This small molecule binds to this protein.
Small molecule (SMILES): Nc1ncnc2c1ncn2[C@@H]1O[C@H](CO[P](=O)(O)OS(=O)(=O)O)[C@@H](O)[C@H]1O

Binding-site contacts:
Ligand atom O2B contacts residue ARG80 of chain 1.D at 3.5 Å.
Ligand atom C4 contacts residue PHE165 of chain 1.D at 3.6 Å (hydrophobic).
Ligand atom N3 contacts residue PHE165 of chain 1.D at 3.6 Å.
Ligand atom C6 contacts residue ARG80 of chain 1.D at 3.5 Å.
Ligand atom C3' contacts residue SER34 of chain 1.D at 3.3 Å.
Ligand atom O2A contacts residue ASN83 of chain 1.D at 3.0 Å (h-bond).
Ligand atom O2B contacts residue ASN83 of chain 1.D at 2.9 Å (h-bond).
Ligand atom N6 contacts residue GLU164 of chain 1.D at 2.9 Å (salt-bridge).
Ligand atom C2 contacts residue THR166 of chain 1.D at 3.5 Å.
Ligand atom C8 contacts residue PHE75 of chain 1.D at 3.5 Å (hydrophobic).
Ligand atom N1 contacts residue PHE165 of chain 1.D at 3.5 Å.
Ligand atom O2A contacts residue PHE105 of chain 1.D at 3.4 Å.
Ligand atom O1A contacts residue PHE105 of chain 1.D at 3.1 Å.
Ligand atom O3B contacts residue ARG80 of chain 1.D at 2.8 Å (salt-bridge).
Ligand atom O2' contacts residue LEU153 of chain 1.D at 3.4 Å.
Ligand atom O1A contacts residue ILE106 of chain 1.D at 2.7 Å (h-bond).
Ligand atom N7 contacts residue PHE75 of chain 1.D at 3.6 Å.
Ligand atom O2B contacts residue ARG66 of chain 1.D at 2.9 Å (salt-bridge).
Ligand atom C4 contacts residue PHE75 of chain 1.D at 3.7 Å (hydrophobic).
Ligand atom O2A contacts residue ARG66 of chain 1.D at 2.8 Å (salt-bridge).
Ligand atom C2 contacts residue ILE106 of chain 1.D at 3.7 Å (hydrophobic).
Ligand atom N9 contacts residue PHE75 of chain 1.D at 3.6 Å.
Ligand atom N1 contacts residue THR166 of chain 1.D at 3.5 Å (h-bond).
Ligand atom O5' contacts residue PHE75 of chain 1.D at 3.5 Å.
Ligand atom O1B contacts residue ILE106 of chain 1.D at 3.4 Å (h-bond).
Ligand atom C6 contacts residue PHE165 of chain 1.D at 3.4 Å (hydrophobic).
Ligand atom N6 contacts residue ARG80 of chain 1.D at 3.5 Å (salt-bridge).
Ligand atom O1B contacts residue ILE84 of chain 1.D at 3.6 Å.
Ligand atom C5' contacts residue ILE106 of chain 1.D at 3.5 Å (hydrophobic).
Ligand atom C2' contacts residue LEU153 of chain 1.D at 3.5 Å (hydrophobic).
Ligand atom N6 contacts residue LYS163 of chain 1.D at 3.5 Å (salt-bridge).
Ligand atom C2 contacts residue ARG80 of chain 1.D at 3.6 Å.
Ligand atom N6 contacts residue PHE165 of chain 1.D at 3.6 Å.
Ligand atom N1 contacts residue GLU164 of chain 1.D at 3.6 Å.
Ligand atom C5 contacts residue PHE165 of chain 1.D at 3.6 Å (hydrophobic).
Ligand atom O1B contacts residue SER107 of chain 1.D at 2.9 Å (h-bond).
Ligand atom O4' contacts residue PHE75 of chain 1.D at 3.2 Å.
Ligand atom O3' contacts residue SER34 of chain 1.D at 2.8 Å (h-bond).
Ligand atom O3B contacts residue PRO108 of chain 1.D at 3.2 Å.
Ligand atom N1 contacts residue ARG80 of chain 1.D at 2.9 Å (salt-bridge).

Sequence of chain 1.D:
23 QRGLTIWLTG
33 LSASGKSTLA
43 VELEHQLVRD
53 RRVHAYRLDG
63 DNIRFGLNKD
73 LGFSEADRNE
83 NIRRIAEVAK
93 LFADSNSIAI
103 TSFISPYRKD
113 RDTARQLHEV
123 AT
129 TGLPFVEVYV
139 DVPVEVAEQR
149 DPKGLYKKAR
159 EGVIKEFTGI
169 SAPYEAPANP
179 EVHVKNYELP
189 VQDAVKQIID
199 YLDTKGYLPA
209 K